Binding-site contacts:
Ligand atom C3 contacts residue GLY40 of chain 1.A at 3.9 Å.
Ligand atom C1 contacts residue THR152 of chain 1.A at 3.7 Å.
Ligand atom C1 contacts residue GLY156 of chain 1.B at 3.9 Å.
Ligand atom C1 contacts residue PHE154 of chain 1.A at 4.0 Å (hydrophobic).
Ligand atom C2 contacts residue HIS153 of chain 1.A at 4.3 Å.
Ligand atom C2 contacts residue ASP39 of chain 1.A at 2.9 Å.
Ligand atom C1 contacts residue ASP39 of chain 1.A at 3.7 Å.
Ligand atom C1 contacts residue HIS153 of chain 1.A at 3.0 Å.
Ligand atom N1 contacts residue THR152 of chain 1.A at 2.8 Å (h-bond).
Ligand atom C3 contacts residue ASP39 of chain 1.A at 3.7 Å.
Ligand atom C2 contacts residue GLY40 of chain 1.A at 4.2 Å.
Ligand atom C3 contacts residue THR152 of chain 1.A at 3.9 Å.
Ligand atom C1 contacts residue CYS42 of chain 1.A at 1.8 Å (hydrophobic).
Ligand atom N1 contacts residue GLY156 of chain 1.B at 1.4 Å.
Ligand atom C2 contacts residue CYS42 of chain 1.A at 2.8 Å (hydrophobic).
Ligand atom C3 contacts residue CYS42 of chain 1.A at 3.1 Å (hydrophobic).
Ligand atom C3 contacts residue GLY156 of chain 1.B at 2.5 Å.
Ligand atom N1 contacts residue TRP101 of chain 1.A at 3.6 Å.
Ligand atom C3 contacts residue TRP101 of chain 1.A at 3.7 Å (hydrophobic).
Ligand atom N1 contacts residue CYS42 of chain 1.A at 3.4 Å (h-bond).
Ligand atom C2 contacts residue THR152 of chain 1.A at 3.9 Å.
Ligand atom C2 contacts residue GLY156 of chain 1.B at 3.7 Å.

The small molecule below binds the protein below.
Small molecule (SMILES): NCCCBr

Sequence of chain 1.B:
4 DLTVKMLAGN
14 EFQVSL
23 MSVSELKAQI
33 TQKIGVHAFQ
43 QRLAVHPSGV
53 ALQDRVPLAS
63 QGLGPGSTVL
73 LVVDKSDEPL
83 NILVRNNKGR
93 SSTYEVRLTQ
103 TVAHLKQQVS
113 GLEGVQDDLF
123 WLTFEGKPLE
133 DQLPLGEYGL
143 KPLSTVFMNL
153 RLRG

Sequence of chain 1.A:
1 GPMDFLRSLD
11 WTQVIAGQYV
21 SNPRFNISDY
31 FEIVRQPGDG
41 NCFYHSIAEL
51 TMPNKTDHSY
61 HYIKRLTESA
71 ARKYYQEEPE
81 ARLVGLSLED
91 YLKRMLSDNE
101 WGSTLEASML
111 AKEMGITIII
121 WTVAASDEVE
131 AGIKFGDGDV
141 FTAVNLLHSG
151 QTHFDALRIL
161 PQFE